The small molecule below binds the protein below.
Small molecule (SMILES): O=C1NC(C(=O)O)=C[C@H](C(=O)O)N1

Sequence of chain 1.B:
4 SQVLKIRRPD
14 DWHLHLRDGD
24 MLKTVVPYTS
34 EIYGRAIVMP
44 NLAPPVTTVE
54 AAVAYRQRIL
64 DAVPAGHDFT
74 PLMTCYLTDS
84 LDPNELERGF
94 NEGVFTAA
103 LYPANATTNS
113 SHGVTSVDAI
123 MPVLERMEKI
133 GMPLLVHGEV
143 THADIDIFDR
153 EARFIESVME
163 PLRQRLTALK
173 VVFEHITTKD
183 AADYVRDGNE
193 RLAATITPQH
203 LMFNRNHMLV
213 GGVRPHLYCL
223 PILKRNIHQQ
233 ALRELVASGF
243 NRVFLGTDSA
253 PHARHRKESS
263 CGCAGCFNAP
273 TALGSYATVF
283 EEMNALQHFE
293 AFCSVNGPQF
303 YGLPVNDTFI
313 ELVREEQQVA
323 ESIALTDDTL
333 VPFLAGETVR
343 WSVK

Binding-site contacts:
Ligand atom O41 contacts residue THR110 of chain 1.B at 2.7 Å (h-bond).
Ligand atom C6 contacts residue ASP250 of chain 1.B at 3.0 Å.
Ligand atom O42 contacts residue HIS18 of chain 1.B at 3.5 Å (h-bond).
Ligand atom C2 contacts residue ALA266 of chain 1.B at 3.6 Å (hydrophobic).
Ligand atom O41 contacts residue ARG20 of chain 1.B at 2.8 Å (salt-bridge).
Ligand atom C61 contacts residue ASP250 of chain 1.B at 3.4 Å.
Ligand atom N3 contacts residue ALA266 of chain 1.B at 2.9 Å (h-bond).
Ligand atom O62 contacts residue HIS177 of chain 1.B at 3.1 Å (h-bond).
Ligand atom O61 contacts residue ZN1 of chain 1.G at 2.7 Å.
Ligand atom N1 contacts residue ASP250 of chain 1.B at 3.3 Å (salt-bridge).
Ligand atom C61 contacts residue ZN1 of chain 1.G at 2.5 Å.
Ligand atom C61 contacts residue HIS177 of chain 1.B at 3.5 Å.
Ligand atom O2 contacts residue LEU222 of chain 1.B at 2.7 Å (h-bond).
Ligand atom C6 contacts residue ZN1 of chain 1.F at 3.5 Å.
Ligand atom C2 contacts residue LEU222 of chain 1.B at 3.5 Å (hydrophobic).
Ligand atom C4 contacts residue ALA252 of chain 1.B at 3.7 Å (hydrophobic).
Ligand atom O62 contacts residue ZN1 of chain 1.F at 2.3 Å.
Ligand atom O41 contacts residue HIS254 of chain 1.B at 3.0 Å (h-bond).
Ligand atom C5 contacts residue ZN1 of chain 1.F at 3.6 Å.
Ligand atom C61 contacts residue THR109 of chain 1.B at 3.5 Å.
Ligand atom O61 contacts residue HIS177 of chain 1.B at 3.6 Å (h-bond).
Ligand atom O42 contacts residue ARG20 of chain 1.B at 2.9 Å (salt-bridge).
Ligand atom N1 contacts residue LEU222 of chain 1.B at 2.9 Å (h-bond).
Ligand atom O2 contacts residue GLY267 of chain 1.B at 3.0 Å (h-bond).
Ligand atom O61 contacts residue HIS139 of chain 1.B at 3.0 Å.
Ligand atom O62 contacts residue ZN1 of chain 1.G at 1.9 Å.
Ligand atom C5 contacts residue HIS18 of chain 1.B at 3.4 Å.
Ligand atom O62 contacts residue KCX102 of chain 1.B at 2.8 Å (h-bond).
Ligand atom C61 contacts residue ZN1 of chain 1.F at 3.3 Å.
Ligand atom O2 contacts residue CYS221 of chain 1.B at 3.2 Å.
Ligand atom C41 contacts residue ARG20 of chain 1.B at 3.3 Å.
Ligand atom O2 contacts residue ALA266 of chain 1.B at 3.0 Å.
Ligand atom O42 contacts residue ASN44 of chain 1.B at 2.9 Å (h-bond).
Ligand atom C41 contacts residue THR110 of chain 1.B at 3.2 Å.
Ligand atom C5 contacts residue THR109 of chain 1.B at 3.6 Å.
Ligand atom O61 contacts residue THR109 of chain 1.B at 3.0 Å (h-bond).
Ligand atom O42 contacts residue THR110 of chain 1.B at 3.5 Å.
Ligand atom O61 contacts residue LEU222 of chain 1.B at 3.3 Å (h-bond).
Ligand atom O41 contacts residue ALA266 of chain 1.B at 3.2 Å (h-bond).
Ligand atom O62 contacts residue ASP250 of chain 1.B at 3.5 Å (salt-bridge).